Sequence of chain 1.B:
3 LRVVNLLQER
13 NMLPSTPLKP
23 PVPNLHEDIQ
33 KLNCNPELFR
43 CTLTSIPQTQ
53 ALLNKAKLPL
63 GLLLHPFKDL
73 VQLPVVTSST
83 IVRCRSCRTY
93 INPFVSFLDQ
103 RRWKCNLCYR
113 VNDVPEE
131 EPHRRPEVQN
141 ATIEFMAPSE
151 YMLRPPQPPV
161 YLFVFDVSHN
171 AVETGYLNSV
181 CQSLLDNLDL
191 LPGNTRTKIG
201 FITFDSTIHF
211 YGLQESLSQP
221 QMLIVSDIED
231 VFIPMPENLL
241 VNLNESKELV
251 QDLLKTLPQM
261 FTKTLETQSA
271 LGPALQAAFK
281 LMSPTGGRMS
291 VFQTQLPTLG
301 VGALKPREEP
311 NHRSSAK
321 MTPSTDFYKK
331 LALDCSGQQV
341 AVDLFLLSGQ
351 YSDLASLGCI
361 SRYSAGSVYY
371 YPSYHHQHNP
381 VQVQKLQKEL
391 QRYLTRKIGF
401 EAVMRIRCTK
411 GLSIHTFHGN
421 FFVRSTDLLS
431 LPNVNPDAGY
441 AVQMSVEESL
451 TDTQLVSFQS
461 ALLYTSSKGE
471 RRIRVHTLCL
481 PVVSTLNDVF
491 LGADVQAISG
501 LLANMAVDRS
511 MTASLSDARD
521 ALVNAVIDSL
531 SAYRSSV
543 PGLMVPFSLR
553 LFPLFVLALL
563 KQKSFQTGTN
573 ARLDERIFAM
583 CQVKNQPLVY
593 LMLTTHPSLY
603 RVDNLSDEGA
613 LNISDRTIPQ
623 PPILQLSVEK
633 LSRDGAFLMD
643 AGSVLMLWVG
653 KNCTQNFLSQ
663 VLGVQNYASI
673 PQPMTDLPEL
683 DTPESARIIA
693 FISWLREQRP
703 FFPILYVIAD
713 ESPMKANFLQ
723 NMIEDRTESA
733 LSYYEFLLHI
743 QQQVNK

This protein binds this small molecule.
Small molecule (SMILES): C[C@H](N)C(=O)N[C@@H](Cc1ccccc1)C(=O)N[C@@H](C)C(=O)O

Binding-site contacts:
Ligand atom OXT contacts residue ARG405 of chain 1.B at 3.4 Å (salt-bridge).
Ligand atom C contacts residue ARG85 of chain 1.B at 4.0 Å.
Ligand atom CA contacts residue LEU428 of chain 1.B at 4.1 Å (hydrophobic).
Ligand atom CE2 contacts residue GLU150 of chain 1.B at 3.8 Å.
Ligand atom O contacts residue TYR151 of chain 1.B at 4.0 Å.
Ligand atom C contacts residue ARG85 of chain 1.B at 3.3 Å.
Ligand atom C contacts residue ARG405 of chain 1.B at 4.3 Å.
Ligand atom CD2 contacts residue GLU150 of chain 1.B at 3.2 Å.
Ligand atom CD1 contacts residue ARG90 of chain 1.B at 3.9 Å.
Ligand atom N contacts residue LEU153 of chain 1.B at 4.2 Å.
Ligand atom N contacts residue LEU463 of chain 1.B at 4.2 Å.
Ligand atom CG contacts residue GLU150 of chain 1.B at 3.8 Å.
Ligand atom CB contacts residue TYR92 of chain 1.B at 4.1 Å (hydrophobic).
Ligand atom CD1 contacts residue TYR151 of chain 1.B at 3.4 Å (hydrophobic).
Ligand atom O contacts residue ARG405 of chain 1.B at 4.4 Å.
Ligand atom CZ contacts residue GLU150 of chain 1.B at 4.3 Å.
Ligand atom CE1 contacts residue TYR151 of chain 1.B at 3.7 Å (hydrophobic).
Ligand atom O contacts residue ARG407 of chain 1.B at 2.9 Å (salt-bridge).
Ligand atom O contacts residue ARG85 of chain 1.B at 2.9 Å (salt-bridge).
Ligand atom O contacts residue ARG405 of chain 1.B at 4.0 Å.
Ligand atom OXT contacts residue ARG85 of chain 1.B at 3.7 Å.
Ligand atom OXT contacts residue ARG407 of chain 1.B at 3.1 Å (salt-bridge).
Ligand atom CE1 contacts residue ARG85 of chain 1.B at 4.3 Å.
Ligand atom CD1 contacts residue ARG85 of chain 1.B at 3.8 Å.
Ligand atom O contacts residue TYR92 of chain 1.B at 3.6 Å (h-bond).
Ligand atom CB contacts residue LEU463 of chain 1.B at 3.6 Å (hydrophobic).
Ligand atom CB contacts residue VAL403 of chain 1.B at 4.2 Å (hydrophobic).
Ligand atom CZ contacts residue TYR151 of chain 1.B at 4.5 Å (hydrophobic).
Ligand atom CE1 contacts residue ARG90 of chain 1.B at 3.3 Å.
Ligand atom CA contacts residue TYR92 of chain 1.B at 3.6 Å (hydrophobic).
Ligand atom O contacts residue ARG85 of chain 1.B at 2.9 Å (salt-bridge).
Ligand atom O contacts residue ALA461 of chain 1.B at 3.9 Å.
Ligand atom C contacts residue TYR151 of chain 1.B at 4.3 Å (hydrophobic).
Ligand atom CZ contacts residue ARG90 of chain 1.B at 4.1 Å.
Ligand atom CB contacts residue TYR151 of chain 1.B at 4.0 Å (hydrophobic).
Ligand atom CA contacts residue ARG85 of chain 1.B at 4.0 Å.
Ligand atom C contacts residue TYR92 of chain 1.B at 4.0 Å (hydrophobic).
Ligand atom CB contacts residue GLU150 of chain 1.B at 4.0 Å.
Ligand atom CG contacts residue TYR151 of chain 1.B at 4.0 Å (hydrophobic).
Ligand atom C contacts residue ARG407 of chain 1.B at 3.4 Å.